Sequence of chain 21.C:
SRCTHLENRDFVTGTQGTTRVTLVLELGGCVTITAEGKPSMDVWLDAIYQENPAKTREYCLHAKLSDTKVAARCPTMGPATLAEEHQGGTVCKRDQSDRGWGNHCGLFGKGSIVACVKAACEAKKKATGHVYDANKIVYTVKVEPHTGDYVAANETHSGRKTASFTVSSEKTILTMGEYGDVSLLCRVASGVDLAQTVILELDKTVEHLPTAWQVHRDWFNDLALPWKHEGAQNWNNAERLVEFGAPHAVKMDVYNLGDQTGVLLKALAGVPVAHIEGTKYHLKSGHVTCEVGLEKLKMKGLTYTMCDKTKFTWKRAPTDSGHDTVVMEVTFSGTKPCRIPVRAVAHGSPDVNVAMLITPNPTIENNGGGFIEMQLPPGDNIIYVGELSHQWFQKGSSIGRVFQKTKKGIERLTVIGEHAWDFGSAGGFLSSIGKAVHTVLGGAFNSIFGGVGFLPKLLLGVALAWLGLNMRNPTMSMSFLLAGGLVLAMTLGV

Binding-site contacts:
Ligand atom C5 contacts residue ASN154 of chain 21.C at 3.7 Å.
Ligand atom C3 contacts residue ASN154 of chain 21.C at 3.8 Å.
Ligand atom O6 contacts residue HIS104 of chain 25.C at 4.4 Å.
Ligand atom C1 contacts residue HIS104 of chain 25.C at 3.6 Å.
Ligand atom C7 contacts residue GLU155 of chain 21.C at 4.2 Å.
Ligand atom C7 contacts residue ASN154 of chain 21.C at 3.4 Å.
Ligand atom C6 contacts residue HIS104 of chain 25.C at 3.3 Å.
Ligand atom C1 contacts residue HIS104 of chain 25.C at 4.3 Å.
Ligand atom N2 contacts residue ASN154 of chain 21.C at 2.8 Å (h-bond).
Ligand atom C8 contacts residue ASN154 of chain 21.C at 3.6 Å.
Ligand atom O7 contacts residue ASN154 of chain 21.C at 3.2 Å (h-bond).
Ligand atom C4 contacts residue ASN154 of chain 21.C at 4.3 Å.
Ligand atom O5 contacts residue HIS104 of chain 25.C at 4.0 Å.
Ligand atom O7 contacts residue GLU155 of chain 21.C at 3.8 Å.
Ligand atom C1 contacts residue ASN154 of chain 21.C at 1.4 Å.
Ligand atom O5 contacts residue ASN154 of chain 21.C at 2.4 Å (h-bond).
Ligand atom C6 contacts residue ASN154 of chain 21.C at 3.8 Å.
Ligand atom C8 contacts residue GLU155 of chain 21.C at 3.6 Å.
Ligand atom C5 contacts residue ASN154 of chain 21.C at 4.3 Å.
Ligand atom C8 contacts residue HIS104 of chain 25.C at 3.9 Å.
Ligand atom C2 contacts residue ASN154 of chain 21.C at 2.4 Å.
Ligand atom C5 contacts residue HIS104 of chain 25.C at 3.1 Å.
Ligand atom O5 contacts residue HIS104 of chain 25.C at 2.9 Å.

This small molecule binds to this protein.
Small molecule (SMILES): CC(=O)N[C@H]1[C@H](O[C@H]2[C@H](O)[C@@H](NC(C)=O)CO[C@@H]2CO[C@@H]2O[C@@H](C)[C@@H](O)[C@@H](O)[C@@H]2O)O[C@H](CO)[C@@H](O)[C@@H]1O

Sequence of chain 25.C:
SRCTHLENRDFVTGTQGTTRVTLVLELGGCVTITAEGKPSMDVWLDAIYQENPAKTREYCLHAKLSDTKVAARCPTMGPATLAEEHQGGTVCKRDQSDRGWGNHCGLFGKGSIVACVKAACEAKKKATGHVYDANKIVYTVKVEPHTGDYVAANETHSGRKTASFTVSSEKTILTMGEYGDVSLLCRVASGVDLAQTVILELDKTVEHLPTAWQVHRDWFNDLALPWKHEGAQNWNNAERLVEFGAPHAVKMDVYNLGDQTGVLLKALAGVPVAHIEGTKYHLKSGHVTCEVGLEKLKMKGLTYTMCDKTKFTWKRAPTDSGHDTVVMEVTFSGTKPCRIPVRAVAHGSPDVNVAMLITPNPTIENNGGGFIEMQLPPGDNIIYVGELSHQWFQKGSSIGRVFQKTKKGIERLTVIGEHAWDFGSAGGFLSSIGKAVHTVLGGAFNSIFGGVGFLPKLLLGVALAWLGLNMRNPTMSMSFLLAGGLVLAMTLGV